Sequence of chain 6.A:
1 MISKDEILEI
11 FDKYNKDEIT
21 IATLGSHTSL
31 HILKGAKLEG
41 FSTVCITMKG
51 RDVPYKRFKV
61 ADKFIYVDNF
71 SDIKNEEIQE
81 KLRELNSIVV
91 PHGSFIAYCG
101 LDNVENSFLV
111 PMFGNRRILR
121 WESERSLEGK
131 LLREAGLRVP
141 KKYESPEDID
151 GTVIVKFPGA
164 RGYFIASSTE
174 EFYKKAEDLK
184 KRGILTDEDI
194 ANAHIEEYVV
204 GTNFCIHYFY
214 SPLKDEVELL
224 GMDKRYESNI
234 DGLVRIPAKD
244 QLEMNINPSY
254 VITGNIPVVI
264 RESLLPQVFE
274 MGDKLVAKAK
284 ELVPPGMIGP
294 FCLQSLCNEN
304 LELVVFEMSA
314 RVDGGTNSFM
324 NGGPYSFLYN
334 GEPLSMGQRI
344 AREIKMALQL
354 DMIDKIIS

The protein below binds the small molecule below.
Small molecule (SMILES): NC(=O)c1ncn([C@@H]2O[C@H](COP(=O)(O)O)[C@@H](O)[C@H]2O)c1N

Sequence of chain 5.A:
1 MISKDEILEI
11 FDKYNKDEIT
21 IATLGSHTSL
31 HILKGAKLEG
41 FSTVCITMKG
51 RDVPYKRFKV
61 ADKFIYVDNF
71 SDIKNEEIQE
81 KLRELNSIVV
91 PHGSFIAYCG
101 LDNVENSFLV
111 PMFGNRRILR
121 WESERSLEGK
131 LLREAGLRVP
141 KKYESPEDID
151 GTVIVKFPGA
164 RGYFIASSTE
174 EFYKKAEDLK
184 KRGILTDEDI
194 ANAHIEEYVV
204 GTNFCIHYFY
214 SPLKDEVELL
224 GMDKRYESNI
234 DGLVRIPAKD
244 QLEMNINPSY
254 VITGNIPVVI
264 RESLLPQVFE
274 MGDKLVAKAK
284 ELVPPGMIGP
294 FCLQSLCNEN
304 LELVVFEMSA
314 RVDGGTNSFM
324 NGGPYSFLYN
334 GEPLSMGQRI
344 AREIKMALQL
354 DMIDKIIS

Binding-site contacts:
Ligand atom O contacts residue HIS27 of chain 6.A at 3.3 Å.
Ligand atom C3A contacts residue GLY317 of chain 6.A at 3.8 Å.
Ligand atom O3 contacts residue HIS27 of chain 6.A at 3.9 Å.
Ligand atom C1 contacts residue HIS27 of chain 6.A at 4.0 Å.
Ligand atom O5 contacts residue GLY317 of chain 6.A at 3.7 Å.
Ligand atom C2 contacts residue ACP1 of chain 6.E at 3.8 Å.
Ligand atom O5 contacts residue GLY318 of chain 6.A at 3.6 Å.
Ligand atom O3 contacts residue ARG264 of chain 5.A at 3.8 Å.
Ligand atom C5 contacts residue HIS27 of chain 6.A at 3.7 Å.
Ligand atom O5 contacts residue ILE255 of chain 6.A at 3.5 Å.
Ligand atom C3 contacts residue ARG264 of chain 5.A at 3.5 Å.
Ligand atom OP1 contacts residue SER266 of chain 5.A at 4.0 Å.
Ligand atom P contacts residue ARG264 of chain 5.A at 3.4 Å.
Ligand atom O1 contacts residue ACP1 of chain 6.E at 2.5 Å (h-bond).
Ligand atom P contacts residue SER94 of chain 6.A at 3.4 Å.
Ligand atom C6 contacts residue GLY318 of chain 6.A at 4.1 Å.
Ligand atom N2 contacts residue ASN258 of chain 6.A at 3.1 Å (h-bond).
Ligand atom P contacts residue SER266 of chain 5.A at 4.0 Å.
Ligand atom OP1 contacts residue SER26 of chain 6.A at 3.9 Å.
Ligand atom N3 contacts residue ARG228 of chain 6.A at 3.9 Å.
Ligand atom O4 contacts residue ARG264 of chain 5.A at 2.4 Å (salt-bridge).
Ligand atom O2 contacts residue ARG264 of chain 5.A at 3.8 Å.
Ligand atom C6 contacts residue GLY317 of chain 6.A at 3.7 Å.
Ligand atom C3A contacts residue ILE255 of chain 6.A at 3.8 Å (hydrophobic).
Ligand atom O5 contacts residue ASN258 of chain 6.A at 3.0 Å (h-bond).
Ligand atom OP2 contacts residue ARG264 of chain 5.A at 2.8 Å (salt-bridge).
Ligand atom O5 contacts residue ARG228 of chain 6.A at 3.7 Å.
Ligand atom OP2 contacts residue SER266 of chain 5.A at 2.6 Å (h-bond).
Ligand atom C7A contacts residue ILE255 of chain 6.A at 4.0 Å (hydrophobic).
Ligand atom OP1 contacts residue SER94 of chain 6.A at 2.5 Å (h-bond).
Ligand atom N2 contacts residue GLY317 of chain 6.A at 3.9 Å.
Ligand atom N1 contacts residue ARG264 of chain 5.A at 3.7 Å.
Ligand atom C6 contacts residue ASN258 of chain 6.A at 3.7 Å.
Ligand atom C4 contacts residue SER94 of chain 6.A at 3.7 Å.
Ligand atom C2 contacts residue ILE255 of chain 6.A at 4.1 Å (hydrophobic).
Ligand atom C6 contacts residue ILE255 of chain 6.A at 3.5 Å (hydrophobic).
Ligand atom N2 contacts residue ILE255 of chain 6.A at 3.9 Å.
Ligand atom C5 contacts residue ARG264 of chain 5.A at 4.1 Å.
Ligand atom N contacts residue HIS27 of chain 6.A at 4.0 Å.
Ligand atom O3 contacts residue SER94 of chain 6.A at 3.4 Å (h-bond).